The protein below binds the small molecule below.
Small molecule (SMILES): CO[C@@H]1O[C@H](CO)[C@@H](O[C@H]2O[C@H](CO)[C@@H](O)[C@H](O)[C@@H]2O)[C@H](O)[C@@H]1O

Sequence of chain 1.A:
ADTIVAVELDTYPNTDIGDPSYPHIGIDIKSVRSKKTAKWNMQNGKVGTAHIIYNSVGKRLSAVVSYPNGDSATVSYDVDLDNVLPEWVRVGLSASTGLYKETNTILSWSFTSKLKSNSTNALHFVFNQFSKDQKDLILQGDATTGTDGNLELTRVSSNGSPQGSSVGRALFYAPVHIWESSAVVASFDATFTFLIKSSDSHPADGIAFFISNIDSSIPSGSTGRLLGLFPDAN

Binding-site contacts:
Ligand atom O6 contacts residue TYR12 of chain 1.A at 3.7 Å.
Ligand atom C4 contacts residue GLY227 of chain 1.A at 3.8 Å.
Ligand atom C5 contacts residue ASP208 of chain 1.A at 4.1 Å.
Ligand atom O6 contacts residue GLY98 of chain 1.A at 3.5 Å.
Ligand atom C3 contacts residue ASN14 of chain 1.A at 4.2 Å.
Ligand atom O4 contacts residue ARG228 of chain 1.A at 3.2 Å (salt-bridge).
Ligand atom C1 contacts residue LEU99 of chain 1.A at 3.5 Å (hydrophobic).
Ligand atom O6 contacts residue ALA207 of chain 1.A at 3.3 Å.
Ligand atom O2 contacts residue GLY227 of chain 1.A at 3.8 Å.
Ligand atom C6 contacts residue TYR12 of chain 1.A at 3.6 Å (hydrophobic).
Ligand atom C4 contacts residue ARG228 of chain 1.A at 3.7 Å.
Ligand atom C6 contacts residue ASP208 of chain 1.A at 3.7 Å.
Ligand atom O6 contacts residue TYR100 of chain 1.A at 3.2 Å (h-bond).
Ligand atom O4 contacts residue GLY227 of chain 1.A at 3.9 Å.
Ligand atom C3 contacts residue GLY227 of chain 1.A at 4.0 Å.
Ligand atom C5 contacts residue LEU99 of chain 1.A at 4.1 Å (hydrophobic).
Ligand atom O5 contacts residue LEU99 of chain 1.A at 4.1 Å.
Ligand atom C4 contacts residue LEU99 of chain 1.A at 3.9 Å (hydrophobic).
Ligand atom C6 contacts residue LEU99 of chain 1.A at 4.0 Å (hydrophobic).
Ligand atom C2 contacts residue LEU99 of chain 1.A at 4.2 Å (hydrophobic).
Ligand atom O5 contacts residue LEU99 of chain 1.A at 3.0 Å (h-bond).
Ligand atom C5 contacts residue TYR12 of chain 1.A at 4.0 Å (hydrophobic).
Ligand atom C6 contacts residue TYR12 of chain 1.A at 3.9 Å (hydrophobic).
Ligand atom O4 contacts residue ASP208 of chain 1.A at 2.6 Å (salt-bridge).
Ligand atom O2 contacts residue GLY98 of chain 1.A at 3.1 Å.
Ligand atom C3 contacts residue ARG228 of chain 1.A at 3.8 Å.
Ligand atom O6 contacts residue ASP208 of chain 1.A at 2.8 Å (salt-bridge).
Ligand atom C4 contacts residue ASN14 of chain 1.A at 3.8 Å.
Ligand atom O6 contacts residue LEU99 of chain 1.A at 3.2 Å (h-bond).
Ligand atom O4 contacts residue TYR12 of chain 1.A at 3.9 Å.
Ligand atom C6 contacts residue LEU99 of chain 1.A at 4.1 Å (hydrophobic).
Ligand atom O2 contacts residue LEU99 of chain 1.A at 3.5 Å (h-bond).
Ligand atom O2 contacts residue LEU99 of chain 1.A at 3.8 Å.
Ligand atom C6 contacts residue ALA207 of chain 1.A at 3.8 Å (hydrophobic).
Ligand atom O4 contacts residue ASN14 of chain 1.A at 2.7 Å (h-bond).
Ligand atom C4 contacts residue ASP208 of chain 1.A at 3.4 Å.
Ligand atom O3 contacts residue GLY227 of chain 1.A at 3.4 Å.
Ligand atom O3 contacts residue ARG228 of chain 1.A at 2.8 Å (salt-bridge).
Ligand atom C6 contacts residue TYR100 of chain 1.A at 3.8 Å (hydrophobic).
Ligand atom O5 contacts residue GLY98 of chain 1.A at 3.9 Å.